The small molecule below binds the protein below.
Small molecule (SMILES): CC(=O)N[C@H]1[C@H](O[C@H]2[C@H](O)[C@@H](NC(C)=O)CO[C@@H]2CO)O[C@H](CO)[C@@H](O[C@@H]2O[C@H](CO[C@H]3O[C@H](CO)[C@@H](O)[C@H](O)[C@@H]3O)[C@@H](O)[C@H](O[C@@H]3O[C@H](CO)[C@@H](O)[C@H](O)[C@@H]3O[C@H]3O[C@H](CO)[C@@H](O)[C@H](O)[C@@H]3O[C@@H]3O[C@H](CO)[C@@H](O)[C@H](O)[C@@H]3O)[C@@H]2O)[C@@H]1O

Sequence of chain 1.A:
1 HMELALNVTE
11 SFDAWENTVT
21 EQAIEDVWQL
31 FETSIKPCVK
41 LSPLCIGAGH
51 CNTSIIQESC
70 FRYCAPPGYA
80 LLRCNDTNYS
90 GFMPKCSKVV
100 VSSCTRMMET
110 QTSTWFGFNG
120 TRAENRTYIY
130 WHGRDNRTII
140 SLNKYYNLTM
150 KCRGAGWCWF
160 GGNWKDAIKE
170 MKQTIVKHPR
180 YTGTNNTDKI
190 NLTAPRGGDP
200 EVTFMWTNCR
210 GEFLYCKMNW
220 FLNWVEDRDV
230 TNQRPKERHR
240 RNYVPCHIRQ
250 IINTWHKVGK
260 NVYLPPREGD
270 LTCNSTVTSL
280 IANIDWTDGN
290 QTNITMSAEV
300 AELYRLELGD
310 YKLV

Binding-site contacts:
Ligand atom C8 contacts residue GLY160 of chain 1.A at 3.8 Å.
Ligand atom C3 contacts residue THR148 of chain 1.A at 4.5 Å.
Ligand atom O5 contacts residue GLY161 of chain 1.A at 4.3 Å.
Ligand atom C8 contacts residue THR148 of chain 1.A at 2.7 Å.
Ligand atom N2 contacts residue LYS150 of chain 1.A at 4.5 Å.
Ligand atom C4 contacts residue ASN273 of chain 1.A at 4.3 Å.
Ligand atom O4 contacts residue THR148 of chain 1.A at 4.3 Å.
Ligand atom C2 contacts residue THR148 of chain 1.A at 4.2 Å.
Ligand atom O5 contacts residue GLY160 of chain 1.A at 3.6 Å.
Ligand atom O7 contacts residue THR148 of chain 1.A at 4.3 Å.
Ligand atom O7 contacts residue GLY160 of chain 1.A at 4.0 Å.
Ligand atom C7 contacts residue PHE159 of chain 1.A at 3.5 Å (hydrophobic).
Ligand atom O5 contacts residue PHE159 of chain 1.A at 4.0 Å.
Ligand atom O6 contacts residue PHE159 of chain 1.A at 4.2 Å.
Ligand atom C7 contacts residue GLY160 of chain 1.A at 4.0 Å.
Ligand atom O6 contacts residue THR148 of chain 1.A at 2.9 Å (h-bond).
Ligand atom C6 contacts residue PHE159 of chain 1.A at 4.1 Å (hydrophobic).
Ligand atom C7 contacts residue ASN273 of chain 1.A at 4.4 Å.
Ligand atom C5 contacts residue ASN273 of chain 1.A at 3.5 Å.
Ligand atom C3 contacts residue ASN273 of chain 1.A at 3.9 Å.
Ligand atom C8 contacts residue PHE159 of chain 1.A at 3.4 Å (hydrophobic).
Ligand atom O3 contacts residue THR148 of chain 1.A at 4.3 Å.
Ligand atom C6 contacts residue GLY160 of chain 1.A at 3.8 Å.
Ligand atom N2 contacts residue THR148 of chain 1.A at 2.9 Å (h-bond).
Ligand atom C6 contacts residue THR148 of chain 1.A at 3.9 Å.
Ligand atom N2 contacts residue ASN273 of chain 1.A at 3.2 Å (h-bond).
Ligand atom C6 contacts residue PHE159 of chain 1.A at 4.2 Å (hydrophobic).
Ligand atom C2 contacts residue ASN273 of chain 1.A at 2.8 Å.
Ligand atom O7 contacts residue PHE159 of chain 1.A at 3.0 Å (h-bond).
Ligand atom O5 contacts residue ASN273 of chain 1.A at 2.4 Å (h-bond).
Ligand atom C5 contacts residue THR148 of chain 1.A at 4.2 Å.
Ligand atom C5 contacts residue GLY160 of chain 1.A at 4.0 Å.
Ligand atom C7 contacts residue THR148 of chain 1.A at 3.2 Å.
Ligand atom C5 contacts residue PHE159 of chain 1.A at 3.8 Å (hydrophobic).
Ligand atom C8 contacts residue TRP158 of chain 1.A at 4.2 Å (hydrophobic).
Ligand atom C1 contacts residue ASN273 of chain 1.A at 1.4 Å.
Ligand atom C6 contacts residue GLY161 of chain 1.A at 4.3 Å.
Ligand atom O6 contacts residue GLY161 of chain 1.A at 3.7 Å.